Binding-site contacts:
Ligand atom C4 contacts residue ASN11 of chain 1.A at 4.2 Å.
Ligand atom N2 contacts residue ASN11 of chain 1.A at 2.9 Å (h-bond).
Ligand atom O5 contacts residue GLN15 of chain 1.A at 4.1 Å.
Ligand atom C5 contacts residue GLN15 of chain 1.A at 4.5 Å.
Ligand atom O7 contacts residue ASN11 of chain 1.A at 3.5 Å (h-bond).
Ligand atom C1 contacts residue GLN15 of chain 1.A at 4.1 Å.
Ligand atom O6 contacts residue GLN15 of chain 1.A at 3.9 Å.
Ligand atom O5 contacts residue ASN11 of chain 1.A at 2.3 Å (h-bond).
Ligand atom C3 contacts residue ASN11 of chain 1.A at 3.8 Å.
Ligand atom C1 contacts residue ASN11 of chain 1.A at 1.4 Å.
Ligand atom C2 contacts residue ASN11 of chain 1.A at 2.5 Å.
Ligand atom C7 contacts residue ASN11 of chain 1.A at 3.4 Å.
Ligand atom C5 contacts residue ASN11 of chain 1.A at 3.6 Å.

Sequence of chain 1.A:
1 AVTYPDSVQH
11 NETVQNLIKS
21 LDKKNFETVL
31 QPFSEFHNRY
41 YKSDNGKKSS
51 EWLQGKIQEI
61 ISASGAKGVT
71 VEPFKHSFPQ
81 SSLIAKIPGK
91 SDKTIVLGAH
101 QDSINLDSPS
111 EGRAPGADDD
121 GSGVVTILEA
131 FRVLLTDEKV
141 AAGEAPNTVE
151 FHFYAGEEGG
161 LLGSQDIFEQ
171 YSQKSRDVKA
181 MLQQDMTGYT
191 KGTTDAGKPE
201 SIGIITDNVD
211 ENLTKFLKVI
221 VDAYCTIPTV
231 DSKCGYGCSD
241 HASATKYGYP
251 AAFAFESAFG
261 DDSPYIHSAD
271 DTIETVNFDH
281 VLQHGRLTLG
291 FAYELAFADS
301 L

The protein below binds the small molecule below.
Small molecule (SMILES): CC(=O)N[C@H]1[C@H](O[C@H]2[C@H](O)[C@@H](NC(C)=O)CO[C@@H]2CO)O[C@H](CO)[C@@H](O)[C@@H]1O